Binding-site contacts:
Ligand atom C02 contacts residue ASP108 of chain 1.B at 3.5 Å.
Ligand atom C02 contacts residue GLY192 of chain 1.B at 4.5 Å.
Ligand atom O06 contacts residue ASN313 of chain 1.B at 3.2 Å (h-bond).
Ligand atom C03 contacts residue SER317 of chain 1.B at 4.2 Å.
Ligand atom C03 contacts residue CYS191 of chain 1.B at 3.1 Å (hydrophobic).
Ligand atom C04 contacts residue SER315 of chain 1.B at 3.1 Å.
Ligand atom C04 contacts residue CYS191 of chain 1.B at 3.5 Å (hydrophobic).
Ligand atom C02 contacts residue MG1 of chain 1.H at 4.0 Å.
Ligand atom O06 contacts residue SER315 of chain 1.B at 2.6 Å (h-bond).
Ligand atom C04 contacts residue SER317 of chain 1.B at 3.4 Å.
Ligand atom C04 contacts residue LEU348 of chain 1.B at 4.4 Å (hydrophobic).
Ligand atom C04 contacts residue HIS193 of chain 1.B at 3.5 Å.
Ligand atom C02 contacts residue CYS191 of chain 1.B at 3.0 Å (hydrophobic).
Ligand atom O07 contacts residue LEU348 of chain 1.B at 3.0 Å.
Ligand atom O07 contacts residue SER317 of chain 1.B at 4.2 Å.
Ligand atom C03 contacts residue LEU348 of chain 1.B at 4.0 Å (hydrophobic).
Ligand atom C01 contacts residue GLY192 of chain 1.B at 3.4 Å.
Ligand atom C01 contacts residue TRP93 of chain 1.B at 3.7 Å (hydrophobic).
Ligand atom O05 contacts residue SER315 of chain 1.B at 3.0 Å (h-bond).
Ligand atom C04 contacts residue ASN313 of chain 1.B at 4.0 Å.
Ligand atom O06 contacts residue THR347 of chain 1.B at 2.5 Å (h-bond).
Ligand atom C01 contacts residue ASP108 of chain 1.B at 3.0 Å.
Ligand atom O05 contacts residue CYS191 of chain 1.B at 3.0 Å (h-bond).
Ligand atom O07 contacts residue THR347 of chain 1.B at 4.0 Å.
Ligand atom O07 contacts residue CYS191 of chain 1.B at 3.6 Å (h-bond).
Ligand atom O06 contacts residue HIS193 of chain 1.B at 3.8 Å.
Ligand atom C03 contacts residue THR347 of chain 1.B at 3.9 Å.
Ligand atom C03 contacts residue TRP93 of chain 1.B at 3.7 Å (hydrophobic).
Ligand atom O07 contacts residue TRP93 of chain 1.B at 3.0 Å.
Ligand atom O05 contacts residue SER317 of chain 1.B at 2.6 Å (h-bond).
Ligand atom O05 contacts residue HIS193 of chain 1.B at 2.5 Å (h-bond).
Ligand atom O06 contacts residue LEU348 of chain 1.B at 4.4 Å.
Ligand atom O06 contacts residue SER317 of chain 1.B at 4.0 Å.
Ligand atom O05 contacts residue ASN313 of chain 1.B at 4.4 Å.
Ligand atom C04 contacts residue THR347 of chain 1.B at 3.5 Å.
Ligand atom C02 contacts residue TRP93 of chain 1.B at 3.8 Å (hydrophobic).
Ligand atom C01 contacts residue CYS191 of chain 1.B at 1.7 Å (hydrophobic).
Ligand atom O06 contacts residue PRO316 of chain 1.B at 4.2 Å.

This protein binds this small molecule.
Small molecule (SMILES): O=C(O)C(=O)CCO

Sequence of chain 1.B:
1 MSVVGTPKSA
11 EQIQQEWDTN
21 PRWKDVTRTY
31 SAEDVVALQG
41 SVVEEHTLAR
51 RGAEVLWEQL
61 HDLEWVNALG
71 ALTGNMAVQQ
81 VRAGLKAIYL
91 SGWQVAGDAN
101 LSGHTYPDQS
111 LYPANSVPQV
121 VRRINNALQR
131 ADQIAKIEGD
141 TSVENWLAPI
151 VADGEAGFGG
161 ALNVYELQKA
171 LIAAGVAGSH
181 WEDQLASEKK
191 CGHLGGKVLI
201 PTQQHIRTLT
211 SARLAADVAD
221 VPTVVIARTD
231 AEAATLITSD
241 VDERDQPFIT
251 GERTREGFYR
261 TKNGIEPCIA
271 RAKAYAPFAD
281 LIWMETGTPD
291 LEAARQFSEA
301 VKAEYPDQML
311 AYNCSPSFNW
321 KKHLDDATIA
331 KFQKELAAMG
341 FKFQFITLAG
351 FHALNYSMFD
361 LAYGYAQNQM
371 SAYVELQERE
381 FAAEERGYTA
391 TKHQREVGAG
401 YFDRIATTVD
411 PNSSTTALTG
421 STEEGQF